Sequence of chain 1.A:
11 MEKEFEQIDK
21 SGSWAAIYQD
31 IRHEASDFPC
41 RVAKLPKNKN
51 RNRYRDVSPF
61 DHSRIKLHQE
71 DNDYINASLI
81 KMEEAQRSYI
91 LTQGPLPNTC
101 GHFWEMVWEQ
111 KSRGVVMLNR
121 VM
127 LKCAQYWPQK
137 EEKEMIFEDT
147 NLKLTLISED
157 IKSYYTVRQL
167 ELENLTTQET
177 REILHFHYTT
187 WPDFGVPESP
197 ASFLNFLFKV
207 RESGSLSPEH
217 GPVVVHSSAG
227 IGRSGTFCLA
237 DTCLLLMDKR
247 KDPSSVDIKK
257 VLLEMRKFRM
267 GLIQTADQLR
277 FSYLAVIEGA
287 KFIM

A protein and the small-molecule ligand that binds it are described below.
Small molecule (SMILES): C[C@H](N)C(=O)N[C@@H](Cc1ccc(C(F)(F)P(=O)(O)O)cc1)C(=O)N[C@@H](C)C=O

Binding-site contacts:
Ligand atom N contacts residue TYR54 of chain 1.A at 3.1 Å.
Ligand atom N contacts residue ASP56 of chain 1.A at 2.7 Å (salt-bridge).
Ligand atom C contacts residue TYR54 of chain 1.A at 3.6 Å (hydrophobic).
Ligand atom O contacts residue GLN270 of chain 1.A at 2.9 Å (h-bond).
Ligand atom O2P contacts residue ARG229 of chain 1.A at 3.0 Å (salt-bridge).
Ligand atom O1P contacts residue GLY228 of chain 1.A at 3.6 Å.
Ligand atom O3P contacts residue GLY228 of chain 1.A at 3.1 Å (h-bond).
Ligand atom F1 contacts residue GLN270 of chain 1.A at 3.5 Å.
Ligand atom CE1 contacts residue GLN270 of chain 1.A at 3.5 Å.
Ligand atom F2 contacts residue PHE190 of chain 1.A at 3.5 Å.
Ligand atom CE1 contacts residue ILE227 of chain 1.A at 3.5 Å (hydrophobic).
Ligand atom O3P contacts residue ILE227 of chain 1.A at 3.0 Å (h-bond).
Ligand atom CD2 contacts residue ALA225 of chain 1.A at 3.5 Å (hydrophobic).
Ligand atom CE2 contacts residue ALA225 of chain 1.A at 3.4 Å (hydrophobic).
Ligand atom O2P contacts residue ALA225 of chain 1.A at 3.0 Å (h-bond).
Ligand atom P contacts residue ALA225 of chain 1.A at 3.7 Å.
Ligand atom C contacts residue ASP56 of chain 1.A at 3.7 Å.
Ligand atom O3P contacts residue SER223 of chain 1.A at 2.6 Å (h-bond).
Ligand atom O1P contacts residue SER223 of chain 1.A at 3.3 Å (h-bond).
Ligand atom P contacts residue SER223 of chain 1.A at 3.1 Å.
Ligand atom CZ contacts residue ALA225 of chain 1.A at 3.4 Å (hydrophobic).
Ligand atom CB contacts residue TYR54 of chain 1.A at 3.6 Å (hydrophobic).
Ligand atom C contacts residue GLN270 of chain 1.A at 3.3 Å.
Ligand atom CB contacts residue ASP56 of chain 1.A at 3.1 Å.
Ligand atom CD1 contacts residue ILE227 of chain 1.A at 3.7 Å (hydrophobic).
Ligand atom CD1 contacts residue ALA225 of chain 1.A at 3.4 Å (hydrophobic).
Ligand atom C contacts residue ASP56 of chain 1.A at 3.8 Å.
Ligand atom N contacts residue ASP56 of chain 1.A at 3.1 Å (salt-bridge).
Ligand atom CA contacts residue ASP56 of chain 1.A at 3.2 Å.
Ligand atom O2P contacts residue SER223 of chain 1.A at 3.2 Å (h-bond).
Ligand atom CD2 contacts residue TYR54 of chain 1.A at 3.7 Å (hydrophobic).
Ligand atom CA contacts residue TYR54 of chain 1.A at 3.7 Å (hydrophobic).
Ligand atom CE1 contacts residue ALA225 of chain 1.A at 3.3 Å (hydrophobic).
Ligand atom CG contacts residue ALA225 of chain 1.A at 3.5 Å (hydrophobic).
Ligand atom O3P contacts residue ALA225 of chain 1.A at 3.2 Å.
Ligand atom O contacts residue PHE190 of chain 1.A at 3.0 Å.
Ligand atom F1 contacts residue GLY228 of chain 1.A at 3.2 Å.
Ligand atom O2P contacts residue SER224 of chain 1.A at 3.1 Å (h-bond).
Ligand atom O1P contacts residue ARG229 of chain 1.A at 2.6 Å (salt-bridge).
Ligand atom O3P contacts residue GLY226 of chain 1.A at 3.1 Å (h-bond).